A protein and the small-molecule ligand that binds it are described below.
Small molecule (SMILES): CC(=O)N[C@@H]1[C@@H](O)[C@H](O)[C@@H](CO)O[C@H]1O

Binding-site contacts:
Ligand atom C7 contacts residue ASN353 of chain 1.A at 4.0 Å.
Ligand atom C2 contacts residue ASN353 of chain 1.A at 2.5 Å.
Ligand atom C6 contacts residue LEU326 of chain 1.A at 4.0 Å (hydrophobic).
Ligand atom C5 contacts residue ASN353 of chain 1.A at 3.7 Å.
Ligand atom N2 contacts residue VAL352 of chain 1.A at 3.5 Å.
Ligand atom C8 contacts residue VAL352 of chain 1.A at 3.6 Å (hydrophobic).
Ligand atom C5 contacts residue LEU326 of chain 1.A at 4.4 Å (hydrophobic).
Ligand atom C7 contacts residue VAL352 of chain 1.A at 4.0 Å (hydrophobic).
Ligand atom N2 contacts residue ASN353 of chain 1.A at 3.0 Å (h-bond).
Ligand atom C4 contacts residue ASN353 of chain 1.A at 4.2 Å.
Ligand atom C3 contacts residue ASN353 of chain 1.A at 3.8 Å.
Ligand atom C1 contacts residue ASN353 of chain 1.A at 1.5 Å.
Ligand atom O5 contacts residue ASN353 of chain 1.A at 2.4 Å (h-bond).
Ligand atom O5 contacts residue LEU326 of chain 1.A at 4.0 Å.
Ligand atom C1 contacts residue VAL352 of chain 1.A at 4.3 Å (hydrophobic).

Sequence of chain 1.A:
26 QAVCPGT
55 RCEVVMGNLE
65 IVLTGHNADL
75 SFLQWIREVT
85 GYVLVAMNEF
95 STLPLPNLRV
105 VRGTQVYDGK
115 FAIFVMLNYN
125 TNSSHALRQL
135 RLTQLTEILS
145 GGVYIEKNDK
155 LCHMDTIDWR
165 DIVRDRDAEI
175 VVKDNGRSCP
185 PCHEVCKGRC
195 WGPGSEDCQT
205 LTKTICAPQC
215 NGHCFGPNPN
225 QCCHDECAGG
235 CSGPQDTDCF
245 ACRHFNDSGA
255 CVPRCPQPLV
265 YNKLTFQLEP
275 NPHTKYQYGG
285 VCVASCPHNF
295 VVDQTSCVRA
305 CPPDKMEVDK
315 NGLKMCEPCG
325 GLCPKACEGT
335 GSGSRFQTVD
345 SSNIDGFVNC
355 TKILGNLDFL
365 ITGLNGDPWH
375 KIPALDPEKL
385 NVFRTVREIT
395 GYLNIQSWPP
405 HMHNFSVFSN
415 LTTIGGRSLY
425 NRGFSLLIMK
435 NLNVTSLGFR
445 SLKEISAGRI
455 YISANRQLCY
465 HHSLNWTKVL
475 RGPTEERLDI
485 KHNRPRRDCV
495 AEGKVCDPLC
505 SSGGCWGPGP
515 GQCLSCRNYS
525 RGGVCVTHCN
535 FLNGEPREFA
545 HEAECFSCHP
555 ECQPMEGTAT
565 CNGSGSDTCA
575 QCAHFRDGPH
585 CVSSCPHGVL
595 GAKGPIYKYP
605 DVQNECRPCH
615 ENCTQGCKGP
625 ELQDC